Sequence of chain 2.A:
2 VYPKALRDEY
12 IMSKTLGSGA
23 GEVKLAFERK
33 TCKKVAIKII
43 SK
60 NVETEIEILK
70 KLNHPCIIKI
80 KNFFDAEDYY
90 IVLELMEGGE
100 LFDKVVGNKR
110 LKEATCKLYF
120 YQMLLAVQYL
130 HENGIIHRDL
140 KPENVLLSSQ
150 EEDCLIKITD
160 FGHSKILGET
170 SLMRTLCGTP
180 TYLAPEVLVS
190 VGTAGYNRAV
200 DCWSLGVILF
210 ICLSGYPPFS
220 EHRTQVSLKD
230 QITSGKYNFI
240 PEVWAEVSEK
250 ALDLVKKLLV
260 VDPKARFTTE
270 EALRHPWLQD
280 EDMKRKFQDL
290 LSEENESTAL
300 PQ

Binding-site contacts:
Ligand atom N3 contacts residue GLU64 of chain 2.A at 3.7 Å.
Ligand atom N6 contacts residue GLU64 of chain 2.A at 2.7 Å (salt-bridge).
Ligand atom N5 contacts residue ASP159 of chain 2.A at 3.4 Å (salt-bridge).
Ligand atom O2 contacts residue GLU96 of chain 2.A at 3.2 Å.
Ligand atom C3 contacts residue MET95 of chain 2.A at 3.4 Å (hydrophobic).
Ligand atom O1 contacts residue LEU145 of chain 2.A at 3.5 Å.
Ligand atom C16 contacts residue THR158 of chain 2.A at 3.7 Å.
Ligand atom C12 contacts residue THR158 of chain 2.A at 3.1 Å.
Ligand atom C11 contacts residue LEU92 of chain 2.A at 3.8 Å (hydrophobic).
Ligand atom C10 contacts residue THR158 of chain 2.A at 3.9 Å.
Ligand atom N3 contacts residue ASP159 of chain 2.A at 3.8 Å.
Ligand atom C9 contacts residue LEU145 of chain 2.A at 3.6 Å (hydrophobic).
Ligand atom C18 contacts residue ILE42 of chain 2.A at 3.6 Å (hydrophobic).
Ligand atom O3 contacts residue LEU17 of chain 2.A at 3.8 Å.
Ligand atom O1 contacts residue LEU92 of chain 2.A at 3.5 Å.
Ligand atom C14 contacts residue LYS40 of chain 2.A at 3.6 Å.
Ligand atom N3 contacts residue LYS40 of chain 2.A at 3.9 Å.
Ligand atom C18 contacts residue GLU64 of chain 2.A at 3.5 Å.
Ligand atom N7 contacts residue LEU17 of chain 2.A at 3.7 Å.
Ligand atom C2 contacts residue LEU17 of chain 2.A at 3.8 Å (hydrophobic).
Ligand atom N4 contacts residue ASP159 of chain 2.A at 3.4 Å (salt-bridge).
Ligand atom N2 contacts residue VAL25 of chain 2.A at 3.7 Å.
Ligand atom C11 contacts residue THR158 of chain 2.A at 3.5 Å.
Ligand atom C1 contacts residue LEU17 of chain 2.A at 3.6 Å (hydrophobic).
Ligand atom N6 contacts residue GLY161 of chain 2.A at 3.8 Å.
Ligand atom C1 contacts residue GLY98 of chain 2.A at 3.7 Å.
Ligand atom O3 contacts residue MET95 of chain 2.A at 3.0 Å (h-bond).
Ligand atom C2 contacts residue GLY98 of chain 2.A at 3.8 Å.
Ligand atom O3 contacts residue LEU94 of chain 2.A at 3.3 Å.
Ligand atom C17 contacts residue GLU64 of chain 2.A at 3.2 Å.
Ligand atom O2 contacts residue MET95 of chain 2.A at 2.8 Å (h-bond).
Ligand atom C13 contacts residue THR158 of chain 2.A at 3.2 Å.
Ligand atom C18 contacts residue ASP159 of chain 2.A at 3.1 Å.
Ligand atom C14 contacts residue THR158 of chain 2.A at 3.6 Å.
Ligand atom C16 contacts residue ASP159 of chain 2.A at 3.8 Å.
Ligand atom N7 contacts residue MET95 of chain 2.A at 2.8 Å (h-bond).
Ligand atom C17 contacts residue THR158 of chain 2.A at 3.8 Å.
Ligand atom N4 contacts residue GLU64 of chain 2.A at 2.8 Å (salt-bridge).
Ligand atom N6 contacts residue ILE42 of chain 2.A at 3.7 Å.
Ligand atom N6 contacts residue ASP159 of chain 2.A at 3.5 Å (salt-bridge).

The small molecule below binds the protein below.
Small molecule (SMILES): C/C(=N\NC(=N)NO)c1ccc(NC(=O)c2cc3cccc([N+](=O)[O-])c3[nH]2)cc1